The small molecule below binds the protein below.
Small molecule (SMILES): O=C(NCc1cccc(-n2ncc(C(=O)Nc3ccc4nc[nH]c(=O)c4c3)c2O)c1)Nc1ccccc1

Binding-site contacts:
Ligand atom N17 contacts residue TRP212 of chain 1.B at 3.6 Å.
Ligand atom C29 contacts residue GLY85 of chain 1.B at 3.5 Å.
Ligand atom C27 contacts residue HIS41 of chain 1.B at 3.5 Å.
Ligand atom O22 contacts residue GLN214 of chain 1.B at 3.7 Å.
Ligand atom C8 contacts residue CYS216 of chain 1.B at 3.7 Å (hydrophobic).
Ligand atom N9 contacts residue GLY215 of chain 1.B at 3.4 Å (h-bond).
Ligand atom O24 contacts residue SER192 of chain 1.B at 2.9 Å (h-bond).
Ligand atom C16 contacts residue TRP212 of chain 1.B at 3.5 Å (hydrophobic).
Ligand atom C12 contacts residue ASP44 of chain 1.B at 3.5 Å.
Ligand atom C34 contacts residue GLY85 of chain 1.B at 3.3 Å.
Ligand atom O23 contacts residue LYS45 of chain 1.B at 3.5 Å.
Ligand atom C28 contacts residue CYS188 of chain 1.B at 3.2 Å (hydrophobic).
Ligand atom C28 contacts residue SER192 of chain 1.B at 3.2 Å.
Ligand atom C2 contacts residue HIS41 of chain 1.B at 3.5 Å.
Ligand atom N17 contacts residue ASP44 of chain 1.B at 2.6 Å (salt-bridge).
Ligand atom N11 contacts residue SER187 of chain 1.B at 2.7 Å (h-bond).
Ligand atom O22 contacts residue GLY213 of chain 1.B at 3.0 Å (h-bond).
Ligand atom C8 contacts residue GLY215 of chain 1.B at 3.6 Å.
Ligand atom C32 contacts residue HIS41 of chain 1.B at 3.7 Å.
Ligand atom C34 contacts residue ASP44 of chain 1.B at 3.6 Å.
Ligand atom C28 contacts residue LYS189 of chain 1.B at 3.6 Å.
Ligand atom C32 contacts residue CYS42 of chain 1.B at 3.7 Å (hydrophobic).
Ligand atom C14 contacts residue ASP186 of chain 1.B at 3.3 Å.
Ligand atom N18 contacts residue HIS41 of chain 1.B at 3.0 Å (h-bond).
Ligand atom C29 contacts residue ASP44 of chain 1.B at 3.5 Å.
Ligand atom C26 contacts residue HIS41 of chain 1.B at 3.6 Å.
Ligand atom C35 contacts residue GLY85 of chain 1.B at 3.6 Å.
Ligand atom C8 contacts residue GLY213 of chain 1.B at 3.5 Å.
Ligand atom O24 contacts residue HIS41 of chain 1.B at 2.8 Å (h-bond).
Ligand atom O22 contacts residue GLY215 of chain 1.B at 3.0 Å (h-bond).
Ligand atom C15 contacts residue SER187 of chain 1.B at 3.7 Å.
Ligand atom C28 contacts residue SER211 of chain 1.B at 3.7 Å.
Ligand atom C19 contacts residue SER192 of chain 1.B at 3.6 Å.
Ligand atom N13 contacts residue TRP212 of chain 1.B at 3.7 Å.
Ligand atom C25 contacts residue CYS188 of chain 1.B at 3.3 Å (hydrophobic).
Ligand atom N18 contacts residue ASP44 of chain 1.B at 3.4 Å.
Ligand atom C14 contacts residue SER187 of chain 1.B at 3.4 Å.
Ligand atom C1 contacts residue TRP212 of chain 1.B at 3.6 Å (hydrophobic).
Ligand atom O22 contacts residue CYS216 of chain 1.B at 3.6 Å (h-bond).
Ligand atom N13 contacts residue SER192 of chain 1.B at 3.3 Å (h-bond).

Sequence of chain 1.B:
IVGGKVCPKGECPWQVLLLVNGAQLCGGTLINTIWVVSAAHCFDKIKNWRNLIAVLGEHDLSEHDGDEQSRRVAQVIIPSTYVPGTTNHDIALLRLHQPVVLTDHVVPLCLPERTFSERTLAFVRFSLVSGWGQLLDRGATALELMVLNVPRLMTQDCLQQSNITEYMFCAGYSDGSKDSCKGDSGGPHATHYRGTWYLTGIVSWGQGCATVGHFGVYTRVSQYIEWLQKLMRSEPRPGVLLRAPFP